Binding-site contacts:
Ligand atom C4 contacts residue PHE284 of chain 1.A at 3.6 Å (hydrophobic).
Ligand atom C5 contacts residue GLN281 of chain 1.A at 3.9 Å.
Ligand atom N7 contacts residue PHE284 of chain 1.A at 3.6 Å.
Ligand atom C6 contacts residue MET268 of chain 1.A at 4.0 Å (hydrophobic).
Ligand atom N3 contacts residue PHE284 of chain 1.A at 3.5 Å.
Ligand atom C5' contacts residue TYR79 of chain 1.A at 3.7 Å (hydrophobic).
Ligand atom N9 contacts residue PHE284 of chain 1.A at 3.8 Å.
Ligand atom C2 contacts residue PHE284 of chain 1.A at 3.5 Å (hydrophobic).
Ligand atom O4' contacts residue TYR79 of chain 1.A at 4.0 Å.
Ligand atom C5' contacts residue HIS80 of chain 1.A at 3.6 Å.
Ligand atom C4' contacts residue TYR79 of chain 1.A at 3.7 Å (hydrophobic).
Ligand atom O6 contacts residue PHE284 of chain 1.A at 3.5 Å.
Ligand atom C6 contacts residue GLN281 of chain 1.A at 4.1 Å.
Ligand atom N9 contacts residue ILE247 of chain 1.A at 4.0 Å.
Ligand atom C8 contacts residue ILE247 of chain 1.A at 3.8 Å (hydrophobic).
Ligand atom C8 contacts residue PHE284 of chain 1.A at 3.8 Å (hydrophobic).
Ligand atom O6 contacts residue TYR248 of chain 1.A at 3.6 Å.
Ligand atom N1 contacts residue PHE284 of chain 1.A at 3.4 Å.
Ligand atom O5' contacts residue HIS80 of chain 1.A at 2.8 Å (h-bond).
Ligand atom C2 contacts residue PHE251 of chain 1.A at 3.8 Å (hydrophobic).
Ligand atom O4' contacts residue ILE247 of chain 1.A at 3.3 Å.
Ligand atom C5' contacts residue PHE251 of chain 1.A at 3.9 Å (hydrophobic).
Ligand atom N7 contacts residue GLN281 of chain 1.A at 3.0 Å (h-bond).
Ligand atom P contacts residue HIS80 of chain 1.A at 3.9 Å.
Ligand atom C1' contacts residue ILE247 of chain 1.A at 3.7 Å (hydrophobic).
Ligand atom C8 contacts residue GLN281 of chain 1.A at 4.0 Å.
Ligand atom N2 contacts residue PHE284 of chain 1.A at 4.1 Å.
Ligand atom N3 contacts residue PHE251 of chain 1.A at 3.8 Å.
Ligand atom C5 contacts residue PHE284 of chain 1.A at 3.6 Å (hydrophobic).
Ligand atom C3' contacts residue LEU190 of chain 1.A at 4.0 Å (hydrophobic).
Ligand atom O3' contacts residue LEU190 of chain 1.A at 3.4 Å.
Ligand atom O2' contacts residue ALA229 of chain 1.A at 4.0 Å.
Ligand atom C2' contacts residue PHE284 of chain 1.A at 3.6 Å (hydrophobic).
Ligand atom O2' contacts residue LEU230 of chain 1.A at 2.8 Å.
Ligand atom O6 contacts residue MET268 of chain 1.A at 3.9 Å.
Ligand atom O1P contacts residue HIS80 of chain 1.A at 3.8 Å.
Ligand atom O6 contacts residue GLN281 of chain 1.A at 3.5 Å (h-bond).
Ligand atom C6 contacts residue PHE284 of chain 1.A at 3.4 Å (hydrophobic).
Ligand atom C2' contacts residue LEU230 of chain 1.A at 3.5 Å (hydrophobic).
Ligand atom N1 contacts residue MET268 of chain 1.A at 3.5 Å (h-bond).

The protein below binds the small molecule below.
Small molecule (SMILES): Nc1nc2c(ncn2[C@@H]2O[C@@H]3CO[P](=O)(O)O[C@H]3[C@H]2O)c(=O)[nH]1

Sequence of chain 1.A:
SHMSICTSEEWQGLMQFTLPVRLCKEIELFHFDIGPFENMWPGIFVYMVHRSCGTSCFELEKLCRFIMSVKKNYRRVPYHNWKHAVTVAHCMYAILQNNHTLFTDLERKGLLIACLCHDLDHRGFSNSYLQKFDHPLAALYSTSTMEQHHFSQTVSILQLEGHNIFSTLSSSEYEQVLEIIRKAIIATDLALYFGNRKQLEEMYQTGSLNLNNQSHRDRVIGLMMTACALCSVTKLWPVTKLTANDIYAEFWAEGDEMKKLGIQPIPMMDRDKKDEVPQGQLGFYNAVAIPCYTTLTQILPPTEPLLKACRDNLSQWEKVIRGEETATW